Sequence of chain 1.I:
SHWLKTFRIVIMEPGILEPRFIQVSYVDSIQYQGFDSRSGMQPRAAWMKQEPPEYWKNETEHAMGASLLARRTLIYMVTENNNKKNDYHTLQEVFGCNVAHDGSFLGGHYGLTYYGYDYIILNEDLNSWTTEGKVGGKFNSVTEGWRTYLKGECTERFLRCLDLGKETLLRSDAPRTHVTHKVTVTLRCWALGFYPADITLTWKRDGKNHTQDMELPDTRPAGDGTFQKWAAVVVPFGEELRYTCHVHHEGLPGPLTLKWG

A small-molecule ligand and the protein it binds are described below.
Small molecule (SMILES): CC(=O)N[C@@H]1[C@@H](O)[C@H](O)[C@@H](CO)O[C@H]1O

Sequence of chain 2.G:
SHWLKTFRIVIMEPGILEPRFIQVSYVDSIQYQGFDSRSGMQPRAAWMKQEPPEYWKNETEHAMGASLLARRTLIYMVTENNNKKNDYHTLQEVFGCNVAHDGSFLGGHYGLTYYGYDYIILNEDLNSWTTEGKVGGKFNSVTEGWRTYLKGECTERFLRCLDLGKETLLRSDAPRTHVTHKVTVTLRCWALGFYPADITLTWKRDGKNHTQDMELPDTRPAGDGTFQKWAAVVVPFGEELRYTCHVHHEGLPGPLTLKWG

Binding-site contacts:
Ligand atom C5 contacts residue ASN222 of chain 2.G at 3.7 Å.
Ligand atom C3 contacts residue ASN222 of chain 2.G at 3.8 Å.
Ligand atom C1 contacts residue ASN222 of chain 2.G at 1.5 Å.
Ligand atom O3 contacts residue SER107 of chain 1.I at 4.3 Å.
Ligand atom C4 contacts residue ASN222 of chain 2.G at 4.2 Å.
Ligand atom N2 contacts residue ASN222 of chain 2.G at 3.0 Å (h-bond).
Ligand atom C7 contacts residue ASN222 of chain 2.G at 4.3 Å.
Ligand atom C2 contacts residue ASN222 of chain 2.G at 2.5 Å.
Ligand atom O5 contacts residue ASN222 of chain 2.G at 2.4 Å (h-bond).